A small-molecule ligand and the protein it binds are described below.
Small molecule (SMILES): CC(=O)N[C@@H]1[C@@H](O)[C@H](O)[C@@H](CO)O[C@H]1O

Sequence of chain 1.G:
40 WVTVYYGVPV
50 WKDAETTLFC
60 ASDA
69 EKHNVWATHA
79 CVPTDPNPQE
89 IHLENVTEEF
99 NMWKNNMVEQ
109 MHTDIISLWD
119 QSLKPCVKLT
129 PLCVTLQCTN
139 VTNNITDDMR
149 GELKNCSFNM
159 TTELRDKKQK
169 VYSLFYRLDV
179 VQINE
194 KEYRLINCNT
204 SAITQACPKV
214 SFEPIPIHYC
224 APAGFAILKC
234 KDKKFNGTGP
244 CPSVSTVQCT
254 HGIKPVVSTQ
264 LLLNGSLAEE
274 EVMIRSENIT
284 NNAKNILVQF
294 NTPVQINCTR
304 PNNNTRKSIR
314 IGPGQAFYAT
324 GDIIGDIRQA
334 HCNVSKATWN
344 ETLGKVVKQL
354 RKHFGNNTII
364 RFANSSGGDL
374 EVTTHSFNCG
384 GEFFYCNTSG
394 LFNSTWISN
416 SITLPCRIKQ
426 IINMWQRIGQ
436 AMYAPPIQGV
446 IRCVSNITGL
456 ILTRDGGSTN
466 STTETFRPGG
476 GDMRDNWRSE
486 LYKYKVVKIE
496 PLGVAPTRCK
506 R

Binding-site contacts:
Ligand atom C8 contacts residue ASN138 of chain 1.G at 3.9 Å.
Ligand atom C8 contacts residue THR137 of chain 1.G at 3.4 Å.
Ligand atom C1 contacts residue ASN138 of chain 1.G at 1.5 Å.
Ligand atom C5 contacts residue ASN138 of chain 1.G at 3.7 Å.
Ligand atom O5 contacts residue GLY149 of chain 1.G at 4.4 Å.
Ligand atom O7 contacts residue ASN138 of chain 1.G at 3.3 Å (h-bond).
Ligand atom C4 contacts residue ASN138 of chain 1.G at 4.2 Å.
Ligand atom C3 contacts residue ASN138 of chain 1.G at 3.8 Å.
Ligand atom C7 contacts residue ASN138 of chain 1.G at 3.2 Å.
Ligand atom O5 contacts residue ASN138 of chain 1.G at 2.4 Å (h-bond).
Ligand atom C2 contacts residue ASN138 of chain 1.G at 2.4 Å.
Ligand atom N2 contacts residue ASN138 of chain 1.G at 2.8 Å (h-bond).